The small molecule below binds the protein below.
Small molecule (SMILES): CC(=O)N[C@H]1[C@H](O[C@H]2[C@H](O)[C@@H](NC(C)=O)CO[C@@H]2CO)O[C@H](CO)[C@@H](O)[C@@H]1O

Sequence of chain 1.A:
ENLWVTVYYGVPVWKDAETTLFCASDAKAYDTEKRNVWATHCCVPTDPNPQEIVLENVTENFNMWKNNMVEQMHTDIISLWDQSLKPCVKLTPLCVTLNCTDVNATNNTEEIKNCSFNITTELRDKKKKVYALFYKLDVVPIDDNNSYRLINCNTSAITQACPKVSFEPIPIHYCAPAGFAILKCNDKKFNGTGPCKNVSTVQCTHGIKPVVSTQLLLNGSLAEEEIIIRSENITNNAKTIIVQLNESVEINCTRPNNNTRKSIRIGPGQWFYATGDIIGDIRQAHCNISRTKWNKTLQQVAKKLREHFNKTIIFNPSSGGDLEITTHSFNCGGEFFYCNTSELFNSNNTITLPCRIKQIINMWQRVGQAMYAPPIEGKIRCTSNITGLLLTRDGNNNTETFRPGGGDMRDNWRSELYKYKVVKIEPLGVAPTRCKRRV

Binding-site contacts:
Ligand atom C2 contacts residue ASN298 of chain 1.A at 3.0 Å.
Ligand atom O7 contacts residue ASN298 of chain 1.A at 3.5 Å (h-bond).
Ligand atom C8 contacts residue GLY427 of chain 1.A at 4.2 Å.
Ligand atom O5 contacts residue ILE321 of chain 1.A at 3.2 Å.
Ligand atom C1 contacts residue ASN298 of chain 1.A at 3.2 Å.
Ligand atom C5 contacts residue ILE321 of chain 1.A at 4.4 Å (hydrophobic).
Ligand atom C8 contacts residue LYS428 of chain 1.A at 4.5 Å.
Ligand atom C3 contacts residue ASN298 of chain 1.A at 4.5 Å.
Ligand atom O5 contacts residue ASN298 of chain 1.A at 4.3 Å.
Ligand atom C8 contacts residue ASN298 of chain 1.A at 3.8 Å.
Ligand atom N2 contacts residue ASN298 of chain 1.A at 3.0 Å (h-bond).
Ligand atom C1 contacts residue ILE321 of chain 1.A at 3.5 Å (hydrophobic).
Ligand atom C7 contacts residue ASN298 of chain 1.A at 3.2 Å.